A protein and the small-molecule ligand that binds it are described below.
Small molecule (SMILES): CCCCCCCCCC(=O)CC(=O)N[C@H]1CCOC1=O

Binding-site contacts:
Ligand atom C11 contacts residue ASP75 of chain 1.D at 3.7 Å.
Ligand atom C8 contacts residue TYR58 of chain 1.D at 3.7 Å (hydrophobic).
Ligand atom C10 contacts residue ASP75 of chain 1.D at 3.1 Å.
Ligand atom C4 contacts residue TYR95 of chain 1.D at 3.4 Å (hydrophobic).
Ligand atom C8 contacts residue ASP75 of chain 1.D at 3.4 Å.
Ligand atom O6 contacts residue TYR58 of chain 1.D at 3.6 Å.
Ligand atom C18 contacts residue ALA52 of chain 1.D at 3.7 Å (hydrophobic).
Ligand atom C8 contacts residue THR77 of chain 1.D at 3.5 Å.
Ligand atom N7 contacts residue THR77 of chain 1.D at 3.5 Å (h-bond).
Ligand atom N7 contacts residue ASP75 of chain 1.D at 2.8 Å (salt-bridge).
Ligand atom C11 contacts residue TYR66 of chain 1.D at 3.2 Å (hydrophobic).
Ligand atom C21 contacts residue CYS81 of chain 1.D at 3.6 Å (hydrophobic).
Ligand atom O9 contacts residue TYR58 of chain 1.D at 2.7 Å (h-bond).
Ligand atom C14 contacts residue TYR66 of chain 1.D at 3.5 Å (hydrophobic).
Ligand atom C2 contacts residue PHE103 of chain 1.D at 3.9 Å (hydrophobic).
Ligand atom C14 contacts residue ARG63 of chain 1.D at 3.8 Å.
Ligand atom C5 contacts residue TYR95 of chain 1.D at 3.7 Å (hydrophobic).
Ligand atom C10 contacts residue SER131 of chain 1.D at 3.7 Å.
Ligand atom C8 contacts residue SER131 of chain 1.D at 3.4 Å.
Ligand atom C17 contacts residue ALA52 of chain 1.D at 3.8 Å (hydrophobic).
Ligand atom C1 contacts residue TRP90 of chain 1.D at 3.8 Å (hydrophobic).
Ligand atom O6 contacts residue LEU112 of chain 1.D at 3.4 Å.
Ligand atom C5 contacts residue TRP90 of chain 1.D at 3.8 Å (hydrophobic).
Ligand atom C15 contacts residue TYR66 of chain 1.D at 3.8 Å (hydrophobic).
Ligand atom O9 contacts residue SER131 of chain 1.D at 2.6 Å (h-bond).
Ligand atom C4 contacts residue ALA107 of chain 1.D at 3.8 Å (hydrophobic).
Ligand atom O9 contacts residue TRP90 of chain 1.D at 3.8 Å.
Ligand atom C13 contacts residue TYR66 of chain 1.D at 3.3 Å (hydrophobic).
Ligand atom O12 contacts residue TYR58 of chain 1.D at 3.8 Å.
Ligand atom OAP contacts residue PHE103 of chain 1.D at 3.8 Å.
Ligand atom C2 contacts residue LEU112 of chain 1.D at 3.7 Å (hydrophobic).
Ligand atom C10 contacts residue TYR66 of chain 1.D at 3.7 Å (hydrophobic).
Ligand atom C21 contacts residue GLY128 of chain 1.D at 3.6 Å.
Ligand atom O6 contacts residue TRP62 of chain 1.D at 3.0 Å (h-bond).
Ligand atom C10 contacts residue THR77 of chain 1.D at 3.2 Å.
Ligand atom OAP contacts residue ALA107 of chain 1.D at 3.1 Å.
Ligand atom C20 contacts residue TYR49 of chain 1.D at 3.8 Å (hydrophobic).
Ligand atom OAP contacts residue LEU112 of chain 1.D at 3.8 Å.
Ligand atom O12 contacts residue TYR66 of chain 1.D at 3.5 Å.
Ligand atom O12 contacts residue LEU38 of chain 1.D at 3.7 Å.

Sequence of chain 1.D:
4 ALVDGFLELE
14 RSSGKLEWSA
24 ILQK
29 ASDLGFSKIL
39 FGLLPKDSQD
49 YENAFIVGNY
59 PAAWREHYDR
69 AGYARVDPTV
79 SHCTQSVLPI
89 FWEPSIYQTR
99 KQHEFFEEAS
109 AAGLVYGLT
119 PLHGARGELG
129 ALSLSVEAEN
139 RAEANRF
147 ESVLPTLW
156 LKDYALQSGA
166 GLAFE